The small molecule below binds the protein below.
Small molecule (SMILES): CC(=O)N[C@@H]1[C@@H](O)[C@H](O)[C@@H](CO)O[C@H]1O

Binding-site contacts:
Ligand atom C5 contacts residue ASN647 of chain 1.J at 3.2 Å.
Ligand atom C4 contacts residue ASN647 of chain 1.J at 4.3 Å.
Ligand atom C1 contacts residue ASN647 of chain 1.J at 3.7 Å.
Ligand atom C1 contacts residue ASN619 of chain 1.J at 1.5 Å.
Ligand atom O6 contacts residue CYS620 of chain 1.J at 3.1 Å (h-bond).
Ligand atom C7 contacts residue ASN619 of chain 1.J at 4.2 Å.
Ligand atom C3 contacts residue ASN619 of chain 1.J at 3.3 Å.
Ligand atom C5 contacts residue ASN619 of chain 1.J at 3.8 Å.
Ligand atom O5 contacts residue CYS620 of chain 1.J at 3.9 Å.
Ligand atom O5 contacts residue ASN647 of chain 1.J at 3.6 Å (h-bond).
Ligand atom N2 contacts residue ASN619 of chain 1.J at 3.4 Å (h-bond).
Ligand atom C4 contacts residue ASN619 of chain 1.J at 4.1 Å.
Ligand atom C6 contacts residue CYS620 of chain 1.J at 4.0 Å (hydrophobic).
Ligand atom C2 contacts residue ASN619 of chain 1.J at 2.4 Å.
Ligand atom O6 contacts residue THR621 of chain 1.J at 4.2 Å.
Ligand atom C6 contacts residue ASN619 of chain 1.J at 4.5 Å.
Ligand atom C6 contacts residue ASN647 of chain 1.J at 3.9 Å.
Ligand atom O6 contacts residue ASN619 of chain 1.J at 3.8 Å.
Ligand atom C8 contacts residue ASN619 of chain 1.J at 4.2 Å.
Ligand atom O3 contacts residue ASN619 of chain 1.J at 2.4 Å (h-bond).
Ligand atom N2 contacts residue ASN647 of chain 1.J at 4.2 Å.
Ligand atom O4 contacts residue ASN647 of chain 1.J at 4.1 Å.
Ligand atom O5 contacts residue ASN619 of chain 1.J at 2.5 Å (h-bond).

Sequence of chain 1.J:
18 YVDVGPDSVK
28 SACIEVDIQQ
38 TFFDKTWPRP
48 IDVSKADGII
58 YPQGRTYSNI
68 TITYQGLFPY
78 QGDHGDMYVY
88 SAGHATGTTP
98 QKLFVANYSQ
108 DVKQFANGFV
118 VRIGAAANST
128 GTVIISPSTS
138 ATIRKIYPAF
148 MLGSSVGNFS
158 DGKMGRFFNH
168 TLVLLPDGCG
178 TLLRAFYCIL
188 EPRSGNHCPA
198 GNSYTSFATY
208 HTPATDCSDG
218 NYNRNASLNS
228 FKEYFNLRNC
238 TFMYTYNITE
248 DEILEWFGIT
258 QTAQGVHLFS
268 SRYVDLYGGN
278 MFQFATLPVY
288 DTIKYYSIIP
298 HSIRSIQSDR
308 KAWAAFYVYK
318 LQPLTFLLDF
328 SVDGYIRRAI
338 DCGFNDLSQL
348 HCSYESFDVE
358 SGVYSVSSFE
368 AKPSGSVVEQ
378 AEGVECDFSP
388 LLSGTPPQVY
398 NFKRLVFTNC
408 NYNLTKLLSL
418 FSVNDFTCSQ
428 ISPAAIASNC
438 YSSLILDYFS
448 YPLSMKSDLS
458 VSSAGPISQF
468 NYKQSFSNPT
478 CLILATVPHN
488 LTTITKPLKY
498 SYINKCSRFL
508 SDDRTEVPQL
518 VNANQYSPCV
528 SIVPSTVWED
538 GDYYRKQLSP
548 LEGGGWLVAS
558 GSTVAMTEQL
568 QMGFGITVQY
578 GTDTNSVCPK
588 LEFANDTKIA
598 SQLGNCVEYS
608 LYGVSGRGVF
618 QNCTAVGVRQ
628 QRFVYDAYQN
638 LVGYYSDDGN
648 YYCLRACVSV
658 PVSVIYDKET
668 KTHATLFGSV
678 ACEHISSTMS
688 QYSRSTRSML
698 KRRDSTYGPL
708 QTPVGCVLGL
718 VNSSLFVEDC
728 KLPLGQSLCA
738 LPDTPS